Sequence of chain 1.B:
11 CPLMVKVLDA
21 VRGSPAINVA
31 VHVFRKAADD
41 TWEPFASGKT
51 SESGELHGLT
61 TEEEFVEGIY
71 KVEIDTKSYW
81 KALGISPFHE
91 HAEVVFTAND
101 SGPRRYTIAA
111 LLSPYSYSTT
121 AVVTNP

Sequence of chain 2.A:
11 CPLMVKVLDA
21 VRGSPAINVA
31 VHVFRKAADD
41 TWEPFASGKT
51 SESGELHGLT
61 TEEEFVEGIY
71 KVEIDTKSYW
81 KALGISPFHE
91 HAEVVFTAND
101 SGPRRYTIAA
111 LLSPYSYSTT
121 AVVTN

This small molecule binds to this protein.
Small molecule (SMILES): O=C1O[B-](O)(O)c2ccc(/C=C/c3ccc4c(c3)C(=O)O[B-]4(O)O)cc21

Binding-site contacts:
Ligand atom C11 contacts residue S2B1 of chain 2.D at 1.2 Å.
Ligand atom O01 contacts residue S2B1 of chain 2.D at 1.3 Å (h-bond).
Ligand atom C07 contacts residue LEU111 of chain 1.B at 3.1 Å (hydrophobic).
Ligand atom C05 contacts residue ALA109 of chain 1.B at 3.6 Å (hydrophobic).
Ligand atom C02 contacts residue S2B1 of chain 2.D at 0.4 Å.
Ligand atom C14 contacts residue S2B1 of chain 2.D at 0.7 Å.
Ligand atom O07 contacts residue S2B1 of chain 2.D at 0.4 Å.
Ligand atom C12 contacts residue S2B1 of chain 2.D at 1.3 Å.
Ligand atom C01 contacts residue LYS16 of chain 1.B at 3.6 Å.
Ligand atom O03 contacts residue SER118 of chain 1.B at 2.7 Å (h-bond).
Ligand atom C09 contacts residue S2B1 of chain 2.D at 1.5 Å.
Ligand atom O03 contacts residue S2B1 of chain 2.D at 0.9 Å (h-bond).
Ligand atom O03 contacts residue SER118 of chain 2.B at 3.0 Å (h-bond).
Ligand atom C07 contacts residue SER118 of chain 2.B at 2.9 Å.
Ligand atom C05 contacts residue S2B1 of chain 2.D at 2.4 Å.
Ligand atom C10 contacts residue S2B1 of chain 2.D at 1.4 Å.
Ligand atom O03 contacts residue LEU111 of chain 1.B at 3.6 Å.
Ligand atom C15 contacts residue S2B1 of chain 2.D at 0.8 Å.
Ligand atom C13 contacts residue S2B1 of chain 2.D at 1.7 Å.
Ligand atom O08 contacts residue SER118 of chain 2.B at 2.2 Å (h-bond).
Ligand atom O01 contacts residue GLU55 of chain 2.B at 3.5 Å (salt-bridge).
Ligand atom C11 contacts residue LEU111 of chain 1.B at 3.6 Å (hydrophobic).
Ligand atom B02 contacts residue S2B1 of chain 2.D at 0.4 Å.
Ligand atom C04 contacts residue S2B1 of chain 2.D at 0.4 Å.
Ligand atom O01 contacts residue LYS16 of chain 2.B at 3.0 Å.
Ligand atom C08 contacts residue S2B1 of chain 2.D at 1.4 Å.
Ligand atom B01 contacts residue S2B1 of chain 2.D at 1.3 Å.
Ligand atom C01 contacts residue S2B1 of chain 2.D at 0.4 Å.
Ligand atom B01 contacts residue SER118 of chain 1.B at 1.5 Å.
Ligand atom O08 contacts residue S2B1 of chain 2.D at 1.3 Å.
Ligand atom O02 contacts residue LYS16 of chain 1.B at 2.9 Å (salt-bridge).
Ligand atom C06 contacts residue SER118 of chain 1.B at 3.6 Å.
Ligand atom C07 contacts residue S2B1 of chain 2.D at 1.6 Å.
Ligand atom C16 contacts residue S2B1 of chain 2.D at 1.2 Å.
Ligand atom C10 contacts residue SER118 of chain 1.B at 2.8 Å.
Ligand atom C06 contacts residue S2B1 of chain 2.D at 2.3 Å.
Ligand atom O04 contacts residue S2B1 of chain 2.D at 2.3 Å.
Ligand atom C03 contacts residue S2B1 of chain 2.D at 0.7 Å.
Ligand atom O02 contacts residue S2B1 of chain 2.D at 1.3 Å (h-bond).
Ligand atom O08 contacts residue LEU111 of chain 1.B at 2.9 Å.

Sequence of chain 2.B:
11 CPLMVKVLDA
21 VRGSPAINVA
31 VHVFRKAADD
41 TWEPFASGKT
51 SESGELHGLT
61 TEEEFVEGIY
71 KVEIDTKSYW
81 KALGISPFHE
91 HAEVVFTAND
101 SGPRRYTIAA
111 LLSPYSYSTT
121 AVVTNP